Binding-site contacts:
Ligand atom C1 contacts residue ASN241 of chain 7.A at 1.5 Å.
Ligand atom C2 contacts residue TYR237 of chain 7.A at 4.3 Å (hydrophobic).
Ligand atom C6 contacts residue ASN245 of chain 7.A at 4.1 Å.
Ligand atom O7 contacts residue TYR237 of chain 7.A at 3.3 Å.
Ligand atom C3 contacts residue ASN241 of chain 7.A at 3.7 Å.
Ligand atom C1 contacts residue ASN245 of chain 7.A at 3.9 Å.
Ligand atom C4 contacts residue ASN241 of chain 7.A at 4.2 Å.
Ligand atom O4 contacts residue PHE278 of chain 7.A at 4.0 Å.
Ligand atom O7 contacts residue GLU238 of chain 7.A at 4.3 Å.
Ligand atom C8 contacts residue ASN241 of chain 7.A at 4.3 Å.
Ligand atom N2 contacts residue ASN241 of chain 7.A at 2.7 Å (h-bond).
Ligand atom O3 contacts residue PRO281 of chain 7.A at 4.0 Å.
Ligand atom C5 contacts residue ASN245 of chain 7.A at 3.5 Å.
Ligand atom C3 contacts residue PHE278 of chain 7.A at 3.5 Å (hydrophobic).
Ligand atom O5 contacts residue ASN245 of chain 7.A at 3.9 Å.
Ligand atom O5 contacts residue LYS248 of chain 7.A at 4.0 Å.
Ligand atom O3 contacts residue PHE278 of chain 7.A at 3.3 Å (h-bond).
Ligand atom C4 contacts residue ASN245 of chain 7.A at 4.3 Å.
Ligand atom C7 contacts residue TYR237 of chain 7.A at 3.5 Å (hydrophobic).
Ligand atom C5 contacts residue ASN241 of chain 7.A at 3.8 Å.
Ligand atom O3 contacts residue PRO281 of chain 7.A at 4.4 Å.
Ligand atom C8 contacts residue PRO281 of chain 7.A at 4.1 Å (hydrophobic).
Ligand atom C6 contacts residue ASN245 of chain 7.A at 3.5 Å.
Ligand atom O5 contacts residue ASN241 of chain 7.A at 2.5 Å (h-bond).
Ligand atom O5 contacts residue ASN245 of chain 7.A at 3.1 Å (h-bond).
Ligand atom C5 contacts residue ASN245 of chain 7.A at 4.2 Å.
Ligand atom C4 contacts residue PRO281 of chain 7.A at 4.4 Å (hydrophobic).
Ligand atom C4 contacts residue PHE278 of chain 7.A at 3.4 Å (hydrophobic).
Ligand atom O7 contacts residue ASN241 of chain 7.A at 3.6 Å (h-bond).
Ligand atom O2 contacts residue PRO281 of chain 7.A at 4.3 Å.
Ligand atom C1 contacts residue ASN245 of chain 7.A at 3.7 Å.
Ligand atom C7 contacts residue ASN241 of chain 7.A at 3.3 Å.
Ligand atom N2 contacts residue TYR237 of chain 7.A at 3.1 Å (h-bond).
Ligand atom O6 contacts residue ASN245 of chain 7.A at 4.2 Å.
Ligand atom C6 contacts residue LEU249 of chain 7.A at 3.6 Å (hydrophobic).
Ligand atom O3 contacts residue VAL280 of chain 7.A at 4.2 Å.
Ligand atom C2 contacts residue ASN241 of chain 7.A at 2.3 Å.
Ligand atom O4 contacts residue LEU249 of chain 7.A at 3.7 Å.
Ligand atom C4 contacts residue LEU249 of chain 7.A at 4.2 Å (hydrophobic).
Ligand atom C6 contacts residue LYS248 of chain 7.A at 3.7 Å.

Sequence of chain 7.A:
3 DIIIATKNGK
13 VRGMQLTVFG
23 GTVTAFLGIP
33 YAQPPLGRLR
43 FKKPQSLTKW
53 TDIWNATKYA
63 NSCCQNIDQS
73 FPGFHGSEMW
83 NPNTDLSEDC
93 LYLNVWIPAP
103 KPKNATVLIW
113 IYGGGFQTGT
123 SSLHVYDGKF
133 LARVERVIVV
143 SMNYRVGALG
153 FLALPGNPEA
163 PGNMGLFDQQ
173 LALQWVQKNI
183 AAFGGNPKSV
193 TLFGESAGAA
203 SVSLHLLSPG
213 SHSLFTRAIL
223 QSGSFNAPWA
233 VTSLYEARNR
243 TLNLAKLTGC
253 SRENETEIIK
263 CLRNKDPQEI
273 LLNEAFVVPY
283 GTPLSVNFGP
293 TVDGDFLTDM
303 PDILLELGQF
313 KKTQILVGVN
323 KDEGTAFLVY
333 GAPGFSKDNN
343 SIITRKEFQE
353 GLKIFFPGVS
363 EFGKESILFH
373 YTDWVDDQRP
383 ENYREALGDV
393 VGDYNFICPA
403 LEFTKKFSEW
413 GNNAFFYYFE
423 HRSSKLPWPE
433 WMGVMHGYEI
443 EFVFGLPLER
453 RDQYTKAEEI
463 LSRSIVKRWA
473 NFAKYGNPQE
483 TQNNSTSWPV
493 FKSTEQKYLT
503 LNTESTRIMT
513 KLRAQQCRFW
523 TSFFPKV

A small-molecule ligand and the protein it binds are described below.
Small molecule (SMILES): CC(=O)N[C@H]1[C@H](O[C@H]2[C@H](O)[C@@H](NC(C)=O)CO[C@@H]2CO[C@H]2O[C@@H](C)[C@@H](O)[C@@H](O)[C@@H]2O)O[C@H](CO)[C@@H](O)[C@@H]1O